Binding-site contacts:
Ligand atom OP1 contacts residue ASN563 of chain 1.C at 3.3 Å.
Ligand atom C5 contacts residue GLU248 of chain 1.F at 3.2 Å.
Ligand atom OP2 contacts residue PRO444 of chain 1.C at 3.3 Å.
Ligand atom N2 contacts residue GLN744 of chain 1.D at 3.2 Å (h-bond).
Ligand atom O3' contacts residue LYS838 of chain 1.C at 3.4 Å (salt-bridge).
Ligand atom P contacts residue PRO444 of chain 1.C at 3.7 Å.
Ligand atom C4 contacts residue GLU248 of chain 1.F at 3.1 Å.
Ligand atom OP1 contacts residue PRO444 of chain 1.C at 3.1 Å.
Ligand atom C2' contacts residue ASP743 of chain 1.D at 3.7 Å.
Ligand atom OP2 contacts residue LYS846 of chain 1.C at 3.2 Å (salt-bridge).
Ligand atom P contacts residue ARG420 of chain 1.C at 3.2 Å.
Ligand atom O2' contacts residue LYS838 of chain 1.C at 3.7 Å.
Ligand atom O2' contacts residue HIS999 of chain 1.C at 3.1 Å (h-bond).
Ligand atom P contacts residue LYS846 of chain 1.C at 3.2 Å.
Ligand atom OP1 contacts residue LEU413 of chain 1.C at 3.2 Å.
Ligand atom OP1 contacts residue LYS838 of chain 1.C at 3.3 Å (salt-bridge).
Ligand atom O3' contacts residue ASP741 of chain 1.D at 2.4 Å (salt-bridge).
Ligand atom C5' contacts residue GLY742 of chain 1.D at 3.6 Å.
Ligand atom C4' contacts residue ASP743 of chain 1.D at 3.5 Å.
Ligand atom N3 contacts residue ARG704 of chain 1.D at 3.6 Å (salt-bridge).
Ligand atom C2' contacts residue ARG704 of chain 1.D at 3.2 Å.
Ligand atom OP1 contacts residue LYS846 of chain 1.C at 3.0 Å.
Ligand atom O3' contacts residue ASP743 of chain 1.D at 2.0 Å (salt-bridge).
Ligand atom O4 contacts residue GLU248 of chain 1.F at 3.3 Å.
Ligand atom C4' contacts residue GLY742 of chain 1.D at 3.6 Å.
Ligand atom C3' contacts residue ASP741 of chain 1.D at 3.6 Å.
Ligand atom C1' contacts residue HIS999 of chain 1.C at 3.6 Å.
Ligand atom N3 contacts residue GLU248 of chain 1.F at 3.5 Å (salt-bridge).
Ligand atom O2' contacts residue ASP743 of chain 1.D at 3.0 Å.
Ligand atom O2' contacts residue ARG704 of chain 1.D at 3.0 Å.
Ligand atom O3' contacts residue MG1 of chain 1.W at 2.0 Å.
Ligand atom OP2 contacts residue GLU445 of chain 1.C at 2.8 Å (salt-bridge).
Ligand atom O3' contacts residue LYS846 of chain 1.C at 3.2 Å (salt-bridge).
Ligand atom OP1 contacts residue ARG409 of chain 1.C at 3.2 Å (salt-bridge).
Ligand atom C3' contacts residue ASP743 of chain 1.D at 3.3 Å.
Ligand atom OP1 contacts residue ASP741 of chain 1.D at 3.0 Å (salt-bridge).
Ligand atom OP2 contacts residue ARG420 of chain 1.C at 2.6 Å (salt-bridge).
Ligand atom C3' contacts residue MG1 of chain 1.W at 3.3 Å.
Ligand atom O5' contacts residue GLN567 of chain 1.C at 3.5 Å (h-bond).
Ligand atom OP1 contacts residue GLN390 of chain 1.C at 3.4 Å (h-bond).

Sequence of chain 1.F:
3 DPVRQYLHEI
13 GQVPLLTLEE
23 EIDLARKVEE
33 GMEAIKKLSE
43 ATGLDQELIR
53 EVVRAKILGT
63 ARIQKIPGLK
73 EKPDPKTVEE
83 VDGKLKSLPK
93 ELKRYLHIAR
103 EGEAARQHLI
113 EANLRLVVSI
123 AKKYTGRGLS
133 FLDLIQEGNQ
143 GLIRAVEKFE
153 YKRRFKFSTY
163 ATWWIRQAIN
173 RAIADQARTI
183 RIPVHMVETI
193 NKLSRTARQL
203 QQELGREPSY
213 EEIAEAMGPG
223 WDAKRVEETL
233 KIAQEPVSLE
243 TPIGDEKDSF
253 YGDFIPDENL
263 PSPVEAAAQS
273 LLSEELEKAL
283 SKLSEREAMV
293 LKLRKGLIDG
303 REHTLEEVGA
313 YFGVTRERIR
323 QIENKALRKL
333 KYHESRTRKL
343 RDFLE

Sequence of chain 1.C:
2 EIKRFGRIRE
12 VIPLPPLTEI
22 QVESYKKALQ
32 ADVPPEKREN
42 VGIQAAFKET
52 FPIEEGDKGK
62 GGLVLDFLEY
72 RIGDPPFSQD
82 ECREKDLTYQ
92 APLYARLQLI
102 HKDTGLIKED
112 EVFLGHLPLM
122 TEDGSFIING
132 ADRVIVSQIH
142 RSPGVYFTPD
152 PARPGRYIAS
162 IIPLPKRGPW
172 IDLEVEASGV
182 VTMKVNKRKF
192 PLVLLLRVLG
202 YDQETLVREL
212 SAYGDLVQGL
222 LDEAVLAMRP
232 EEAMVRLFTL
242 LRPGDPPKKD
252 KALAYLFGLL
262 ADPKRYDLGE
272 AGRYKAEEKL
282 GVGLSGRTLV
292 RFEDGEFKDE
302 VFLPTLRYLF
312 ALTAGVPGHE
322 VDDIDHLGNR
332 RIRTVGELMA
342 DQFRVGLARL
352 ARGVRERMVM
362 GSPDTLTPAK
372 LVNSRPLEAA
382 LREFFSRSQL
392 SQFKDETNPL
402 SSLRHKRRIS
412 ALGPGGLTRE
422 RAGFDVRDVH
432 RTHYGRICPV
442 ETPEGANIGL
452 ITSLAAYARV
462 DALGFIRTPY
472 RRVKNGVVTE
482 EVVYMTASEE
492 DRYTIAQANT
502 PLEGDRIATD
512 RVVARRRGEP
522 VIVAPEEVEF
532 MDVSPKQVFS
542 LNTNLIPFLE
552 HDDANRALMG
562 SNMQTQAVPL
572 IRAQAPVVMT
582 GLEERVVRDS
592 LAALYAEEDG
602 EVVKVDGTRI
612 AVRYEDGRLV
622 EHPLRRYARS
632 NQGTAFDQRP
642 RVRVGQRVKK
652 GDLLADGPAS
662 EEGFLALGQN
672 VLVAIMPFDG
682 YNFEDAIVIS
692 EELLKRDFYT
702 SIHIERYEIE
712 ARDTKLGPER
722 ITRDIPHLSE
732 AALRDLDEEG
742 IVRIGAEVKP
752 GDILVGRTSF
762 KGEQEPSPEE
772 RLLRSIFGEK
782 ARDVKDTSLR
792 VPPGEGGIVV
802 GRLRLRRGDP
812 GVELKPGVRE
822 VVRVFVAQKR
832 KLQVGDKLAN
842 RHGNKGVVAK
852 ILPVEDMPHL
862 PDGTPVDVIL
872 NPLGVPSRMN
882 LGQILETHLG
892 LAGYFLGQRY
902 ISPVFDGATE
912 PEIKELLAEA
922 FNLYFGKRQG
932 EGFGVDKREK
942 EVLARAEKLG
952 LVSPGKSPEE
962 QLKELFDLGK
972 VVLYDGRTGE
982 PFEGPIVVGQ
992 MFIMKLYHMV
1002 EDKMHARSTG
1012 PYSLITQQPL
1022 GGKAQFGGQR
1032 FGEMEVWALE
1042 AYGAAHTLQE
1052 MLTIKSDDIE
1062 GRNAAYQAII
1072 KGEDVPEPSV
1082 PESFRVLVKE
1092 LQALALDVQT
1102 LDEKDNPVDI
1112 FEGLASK

This small molecule binds to this protein.
Small molecule (SMILES): Nc1ccn([C@@H]2O[C@H](CO[P](=O)(O)O[C@H]3[C@@H](O)[C@H](n4ccc(=O)[nH]c4=O)O[C@@H]3COP(=O)=O)[C@@H](O[P](=O)(O)OC[C@H]3O[C@@H](n4cnc5c(=O)nc(N)[nH]c54)[C@H](O)[C@@H]3O[P](=O)(O)OC[C@H]3O[C@@H](n4cnc5c(N)ncnc54)[C@H](O)[C@@H]3O)[C@H]2O)c(=O)n1

Sequence of chain 1.D:
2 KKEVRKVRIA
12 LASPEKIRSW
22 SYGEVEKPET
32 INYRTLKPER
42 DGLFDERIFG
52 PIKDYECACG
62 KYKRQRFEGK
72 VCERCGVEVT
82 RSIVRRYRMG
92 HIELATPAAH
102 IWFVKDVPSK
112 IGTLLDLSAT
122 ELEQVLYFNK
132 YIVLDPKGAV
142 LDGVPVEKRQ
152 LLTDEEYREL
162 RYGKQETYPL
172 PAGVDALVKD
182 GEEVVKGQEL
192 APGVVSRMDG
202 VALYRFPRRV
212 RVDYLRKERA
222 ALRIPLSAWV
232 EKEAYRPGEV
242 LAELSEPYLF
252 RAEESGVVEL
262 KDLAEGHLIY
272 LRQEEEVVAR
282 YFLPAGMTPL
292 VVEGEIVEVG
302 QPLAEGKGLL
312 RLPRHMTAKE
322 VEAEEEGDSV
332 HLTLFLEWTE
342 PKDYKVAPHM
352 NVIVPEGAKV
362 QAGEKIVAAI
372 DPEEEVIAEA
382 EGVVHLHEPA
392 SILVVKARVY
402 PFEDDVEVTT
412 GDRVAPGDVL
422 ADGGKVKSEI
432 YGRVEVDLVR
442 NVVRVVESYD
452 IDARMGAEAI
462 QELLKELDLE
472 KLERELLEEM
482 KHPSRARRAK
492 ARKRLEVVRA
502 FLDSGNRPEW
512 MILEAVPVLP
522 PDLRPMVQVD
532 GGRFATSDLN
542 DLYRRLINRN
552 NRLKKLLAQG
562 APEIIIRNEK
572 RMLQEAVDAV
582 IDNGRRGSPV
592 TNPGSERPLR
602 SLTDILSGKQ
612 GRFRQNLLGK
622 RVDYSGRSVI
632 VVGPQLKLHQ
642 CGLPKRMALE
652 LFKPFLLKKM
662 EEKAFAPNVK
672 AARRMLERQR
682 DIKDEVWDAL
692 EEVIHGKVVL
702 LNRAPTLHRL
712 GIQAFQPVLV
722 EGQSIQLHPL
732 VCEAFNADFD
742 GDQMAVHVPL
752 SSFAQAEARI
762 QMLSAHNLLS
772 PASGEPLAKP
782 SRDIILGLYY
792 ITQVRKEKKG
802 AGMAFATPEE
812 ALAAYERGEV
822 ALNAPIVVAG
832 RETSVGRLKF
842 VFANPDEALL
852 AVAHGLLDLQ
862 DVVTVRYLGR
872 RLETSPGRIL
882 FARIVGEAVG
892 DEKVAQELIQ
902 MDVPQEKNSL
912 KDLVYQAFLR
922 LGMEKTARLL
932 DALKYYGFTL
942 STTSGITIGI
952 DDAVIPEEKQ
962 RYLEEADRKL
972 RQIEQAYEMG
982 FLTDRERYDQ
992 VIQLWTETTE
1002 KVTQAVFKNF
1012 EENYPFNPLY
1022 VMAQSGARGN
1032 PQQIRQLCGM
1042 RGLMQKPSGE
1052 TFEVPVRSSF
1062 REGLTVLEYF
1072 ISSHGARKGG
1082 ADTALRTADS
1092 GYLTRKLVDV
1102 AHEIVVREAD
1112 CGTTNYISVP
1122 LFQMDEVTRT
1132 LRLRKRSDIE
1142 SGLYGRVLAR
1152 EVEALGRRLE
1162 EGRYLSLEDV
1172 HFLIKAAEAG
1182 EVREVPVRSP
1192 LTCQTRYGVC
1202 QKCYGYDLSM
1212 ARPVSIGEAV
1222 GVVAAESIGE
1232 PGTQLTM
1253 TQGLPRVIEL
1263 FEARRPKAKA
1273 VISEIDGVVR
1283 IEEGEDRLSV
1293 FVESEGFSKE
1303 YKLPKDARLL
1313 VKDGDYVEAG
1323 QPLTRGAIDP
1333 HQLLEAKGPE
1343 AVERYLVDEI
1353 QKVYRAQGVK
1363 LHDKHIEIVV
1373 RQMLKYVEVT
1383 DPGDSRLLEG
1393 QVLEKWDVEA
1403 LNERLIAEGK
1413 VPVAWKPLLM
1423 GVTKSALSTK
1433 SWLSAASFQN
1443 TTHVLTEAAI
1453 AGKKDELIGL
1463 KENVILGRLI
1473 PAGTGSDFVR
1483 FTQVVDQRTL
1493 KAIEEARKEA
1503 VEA